Binding-site contacts:
Ligand atom C5 contacts residue GLY434 of chain 1.F at 3.5 Å.
Ligand atom O5P contacts residue THR349 of chain 1.F at 3.2 Å (h-bond).
Ligand atom C6 contacts residue SER353 of chain 1.F at 3.7 Å.
Ligand atom P2 contacts residue SER353 of chain 1.F at 3.7 Å.
Ligand atom O4 contacts residue SER435 of chain 1.F at 3.8 Å.
Ligand atom O3 contacts residue ARG432 of chain 1.F at 2.8 Å (salt-bridge).
Ligand atom O4 contacts residue GLY434 of chain 1.F at 2.5 Å (h-bond).
Ligand atom O4P contacts residue GLY436 of chain 1.F at 2.9 Å (h-bond).
Ligand atom O6P contacts residue SER353 of chain 1.F at 2.7 Å (h-bond).
Ligand atom P1 contacts residue ARG405 of chain 1.F at 3.6 Å.
Ligand atom O6 contacts residue THR349 of chain 1.F at 3.1 Å (h-bond).
Ligand atom O5P contacts residue THR348 of chain 1.F at 3.7 Å.
Ligand atom O4P contacts residue SER353 of chain 1.F at 3.7 Å.
Ligand atom O3 contacts residue TRP398 of chain 1.F at 3.8 Å.
Ligand atom O4 contacts residue THR438 of chain 1.F at 3.6 Å (h-bond).
Ligand atom C3 contacts residue ARG432 of chain 1.F at 3.5 Å.
Ligand atom P2 contacts residue THR349 of chain 1.F at 3.6 Å.
Ligand atom O3 contacts residue GLY430 of chain 1.F at 3.2 Å.
Ligand atom P2 contacts residue SER435 of chain 1.F at 3.8 Å.
Ligand atom O6P contacts residue ARG352 of chain 1.F at 3.8 Å.
Ligand atom O5 contacts residue LEU347 of chain 1.F at 3.6 Å.
Ligand atom C6 contacts residue LEU347 of chain 1.F at 3.5 Å (hydrophobic).
Ligand atom C6 contacts residue THR438 of chain 1.F at 3.4 Å.
Ligand atom O4P contacts residue SER435 of chain 1.F at 3.6 Å.
Ligand atom C3 contacts residue GLY434 of chain 1.F at 3.4 Å.
Ligand atom O6 contacts residue THR348 of chain 1.F at 3.5 Å.
Ligand atom O3P contacts residue ARG405 of chain 1.F at 3.0 Å (salt-bridge).
Ligand atom O6P contacts residue THR348 of chain 1.F at 2.5 Å (h-bond).
Ligand atom O2 contacts residue GLY430 of chain 1.F at 3.4 Å (h-bond).
Ligand atom O2 contacts residue LEU347 of chain 1.F at 3.5 Å.
Ligand atom O4 contacts residue GLY436 of chain 1.F at 3.6 Å (h-bond).
Ligand atom O1 contacts residue GLY434 of chain 1.F at 3.7 Å.
Ligand atom O1P contacts residue GLY434 of chain 1.F at 2.9 Å (h-bond).
Ligand atom O4 contacts residue TYR437 of chain 1.F at 2.8 Å (h-bond).
Ligand atom P2 contacts residue THR348 of chain 1.F at 3.5 Å.
Ligand atom O3P contacts residue TRP398 of chain 1.F at 2.7 Å (h-bond).
Ligand atom O2P contacts residue ARG405 of chain 1.F at 2.5 Å (salt-bridge).
Ligand atom O5P contacts residue THR350 of chain 1.F at 2.8 Å (h-bond).
Ligand atom O5P contacts residue SER435 of chain 1.F at 2.8 Å (h-bond).
Ligand atom C4 contacts residue GLY434 of chain 1.F at 3.2 Å.

The small molecule below binds the protein below.
Small molecule (SMILES): O=P(O)(O)OC[C@H]1O[C@](O)(COP(=O)(O)O)[C@@H](O)[C@@H]1O

Sequence of chain 1.F:
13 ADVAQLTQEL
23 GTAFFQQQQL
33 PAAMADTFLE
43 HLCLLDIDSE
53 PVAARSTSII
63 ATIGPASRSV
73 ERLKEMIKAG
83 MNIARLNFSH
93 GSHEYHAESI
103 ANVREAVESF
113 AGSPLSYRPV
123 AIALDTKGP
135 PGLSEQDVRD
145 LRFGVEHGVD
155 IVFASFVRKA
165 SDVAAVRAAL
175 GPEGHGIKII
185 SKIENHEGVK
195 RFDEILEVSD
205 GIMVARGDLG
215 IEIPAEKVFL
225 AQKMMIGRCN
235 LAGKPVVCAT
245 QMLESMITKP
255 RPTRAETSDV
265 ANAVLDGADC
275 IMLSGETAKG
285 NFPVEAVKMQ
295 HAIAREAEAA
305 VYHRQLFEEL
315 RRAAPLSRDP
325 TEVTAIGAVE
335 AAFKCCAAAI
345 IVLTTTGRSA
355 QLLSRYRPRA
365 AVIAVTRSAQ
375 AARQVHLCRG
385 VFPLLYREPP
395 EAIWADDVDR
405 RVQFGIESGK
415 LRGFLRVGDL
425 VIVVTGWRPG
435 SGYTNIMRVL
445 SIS